Sequence of chain 1.A:
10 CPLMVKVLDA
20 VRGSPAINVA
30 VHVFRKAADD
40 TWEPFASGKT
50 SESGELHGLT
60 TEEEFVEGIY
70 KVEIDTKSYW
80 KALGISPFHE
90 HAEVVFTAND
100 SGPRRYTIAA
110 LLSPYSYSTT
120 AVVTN

Sequence of chain 2.A:
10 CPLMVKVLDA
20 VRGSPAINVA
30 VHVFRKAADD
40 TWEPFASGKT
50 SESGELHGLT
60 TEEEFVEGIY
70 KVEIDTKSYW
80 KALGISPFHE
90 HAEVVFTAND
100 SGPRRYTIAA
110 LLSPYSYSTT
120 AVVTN

Binding-site contacts:
Ligand atom CAX contacts residue LEU17 of chain 1.A at 3.6 Å (hydrophobic).
Ligand atom FAE contacts residue IFB1 of chain 2.C at 0.1 Å.
Ligand atom OAC contacts residue IFB1 of chain 2.C at 1.2 Å.
Ligand atom IAG contacts residue IFB1 of chain 2.C at 0.7 Å.
Ligand atom CAV contacts residue IFB1 of chain 2.C at 0.1 Å.
Ligand atom OAB contacts residue LYS15 of chain 1.A at 2.9 Å (salt-bridge).
Ligand atom OAD contacts residue IFB1 of chain 2.C at 0.1 Å (h-bond).
Ligand atom CAL contacts residue LEU17 of chain 1.A at 3.4 Å (hydrophobic).
Ligand atom CAY contacts residue IFB1 of chain 2.C at 0.1 Å.
Ligand atom CAK contacts residue IFB1 of chain 2.C at 0.1 Å.
Ligand atom FAE contacts residue SER117 of chain 1.A at 3.3 Å.
Ligand atom NAO contacts residue LYS15 of chain 2.A at 3.1 Å.
Ligand atom CAN contacts residue VAL121 of chain 2.A at 3.7 Å (hydrophobic).
Ligand atom CAR contacts residue LEU17 of chain 1.A at 3.6 Å (hydrophobic).
Ligand atom CAL contacts residue IFB1 of chain 2.C at 0.1 Å.
Ligand atom OAC contacts residue LEU17 of chain 1.A at 3.3 Å.
Ligand atom OAC contacts residue ALA108 of chain 2.A at 3.5 Å.
Ligand atom FAE contacts residue SER117 of chain 2.A at 3.3 Å.
Ligand atom FAF contacts residue ALA108 of chain 1.A at 3.2 Å.
Ligand atom CAH contacts residue IFB1 of chain 2.C at 0.1 Å.
Ligand atom CAR contacts residue IFB1 of chain 2.C at 0.7 Å.
Ligand atom FAF contacts residue IFB1 of chain 2.C at 1.3 Å.
Ligand atom CAI contacts residue IFB1 of chain 2.C at 0.1 Å.
Ligand atom CAU contacts residue LEU17 of chain 2.A at 3.5 Å (hydrophobic).
Ligand atom CAX contacts residue IFB1 of chain 2.C at 0.1 Å.
Ligand atom OAD contacts residue LYS15 of chain 1.A at 2.9 Å (salt-bridge).
Ligand atom CAM contacts residue LYS15 of chain 2.A at 3.5 Å.
Ligand atom CAN contacts residue IFB1 of chain 2.C at 2.5 Å.
Ligand atom CAK contacts residue LEU17 of chain 2.A at 3.4 Å (hydrophobic).
Ligand atom CAS contacts residue IFB1 of chain 2.C at 0.1 Å.
Ligand atom OAD contacts residue LYS15 of chain 2.A at 2.8 Å (salt-bridge).
Ligand atom CAJ contacts residue IFB1 of chain 2.C at 0.1 Å.
Ligand atom NAO contacts residue IFB1 of chain 2.C at 1.1 Å.
Ligand atom CAM contacts residue THR106 of chain 2.A at 3.1 Å.
Ligand atom CAU contacts residue IFB1 of chain 2.C at 0.1 Å.
Ligand atom CAW contacts residue IFB1 of chain 2.C at 0.1 Å.
Ligand atom CAM contacts residue IFB1 of chain 2.C at 1.9 Å.
Ligand atom OAB contacts residue IFB1 of chain 2.C at 3.6 Å.
Ligand atom CAT contacts residue IFB1 of chain 2.C at 0.1 Å.
Ligand atom CAQ contacts residue IFB1 of chain 2.C at 3.3 Å.

This protein binds this small molecule.
Small molecule (SMILES): O=C(O)CCNC(=O)c1cc(-c2ccc(F)cc2F)cc(I)c1O